Binding-site contacts:
Ligand atom N1 contacts residue ALA243 of chain 1.A at 3.7 Å.
Ligand atom O3 contacts residue GLY246 of chain 1.A at 2.9 Å (h-bond).
Ligand atom O2 contacts residue ARG247 of chain 1.A at 3.0 Å (salt-bridge).
Ligand atom N1 contacts residue GLN284 of chain 1.A at 3.7 Å.
Ligand atom C2 contacts residue ARG242 of chain 1.A at 4.2 Å.
Ligand atom C3 contacts residue ARG242 of chain 1.A at 3.7 Å.
Ligand atom S1 contacts residue ARG247 of chain 1.A at 3.9 Å.
Ligand atom O2 contacts residue CYS241 of chain 1.A at 3.4 Å (h-bond).
Ligand atom O6 contacts residue ALA243 of chain 1.A at 4.3 Å.
Ligand atom O3 contacts residue GLY244 of chain 1.A at 3.7 Å.
Ligand atom O1 contacts residue ARG242 of chain 1.A at 3.0 Å (salt-bridge).
Ligand atom O6 contacts residue GLN284 of chain 1.A at 2.7 Å (h-bond).
Ligand atom O4 contacts residue GLN284 of chain 1.A at 3.5 Å (h-bond).
Ligand atom O5 contacts residue ILE70 of chain 1.A at 3.9 Å.
Ligand atom S1 contacts residue GLY246 of chain 1.A at 3.9 Å.
Ligand atom C3 contacts residue PHE67 of chain 1.A at 4.1 Å (hydrophobic).
Ligand atom O6 contacts residue ILE70 of chain 1.A at 3.9 Å.
Ligand atom N1 contacts residue PHE67 of chain 1.A at 4.0 Å.
Ligand atom S1 contacts residue ALA243 of chain 1.A at 3.9 Å.
Ligand atom O5 contacts residue PHE67 of chain 1.A at 3.0 Å.
Ligand atom O3 contacts residue VAL245 of chain 1.A at 3.3 Å (h-bond).
Ligand atom C6 contacts residue ALA243 of chain 1.A at 3.5 Å (hydrophobic).
Ligand atom O2 contacts residue GLY246 of chain 1.A at 3.6 Å.
Ligand atom C5 contacts residue ALA243 of chain 1.A at 3.7 Å (hydrophobic).
Ligand atom O5 contacts residue ALA243 of chain 1.A at 3.7 Å.
Ligand atom C1 contacts residue ALA243 of chain 1.A at 4.2 Å (hydrophobic).
Ligand atom C6 contacts residue GLN284 of chain 1.A at 3.3 Å.
Ligand atom S1 contacts residue CYS241 of chain 1.A at 3.5 Å (h-bond).
Ligand atom C5 contacts residue GLN284 of chain 1.A at 4.2 Å.
Ligand atom C5 contacts residue PHE67 of chain 1.A at 4.1 Å (hydrophobic).
Ligand atom O1 contacts residue ALA243 of chain 1.A at 3.0 Å (h-bond).
Ligand atom O3 contacts residue ARG247 of chain 1.A at 4.3 Å.
Ligand atom C4 contacts residue PHE67 of chain 1.A at 3.5 Å (hydrophobic).
Ligand atom O1 contacts residue ARG247 of chain 1.A at 3.1 Å (salt-bridge).
Ligand atom C1 contacts residue GLN284 of chain 1.A at 3.7 Å.
Ligand atom O3 contacts residue ALA243 of chain 1.A at 3.5 Å.
Ligand atom O3 contacts residue CYS241 of chain 1.A at 3.4 Å (h-bond).
Ligand atom O1 contacts residue CYS241 of chain 1.A at 3.4 Å (h-bond).
Ligand atom O7 contacts residue ARG247 of chain 1.A at 3.3 Å (salt-bridge).
Ligand atom O7 contacts residue ARG242 of chain 1.A at 4.1 Å.

Sequence of chain 1.A:
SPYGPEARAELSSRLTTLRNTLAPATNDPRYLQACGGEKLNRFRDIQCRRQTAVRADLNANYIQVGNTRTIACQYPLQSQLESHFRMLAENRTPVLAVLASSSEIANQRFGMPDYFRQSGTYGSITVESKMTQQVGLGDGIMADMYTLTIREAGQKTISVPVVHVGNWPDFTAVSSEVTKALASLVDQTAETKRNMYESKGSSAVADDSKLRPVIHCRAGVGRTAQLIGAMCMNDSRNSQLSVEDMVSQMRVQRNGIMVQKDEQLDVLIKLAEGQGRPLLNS

A protein and the small-molecule ligand that binds it are described below.
Small molecule (SMILES): O=[N+]([O-])c1ccc(O)c(OS(=O)(=O)O)c1